A protein and the small-molecule ligand that binds it are described below.
Small molecule (SMILES): CC(=O)C(=O)O

Sequence of chain 1.A:
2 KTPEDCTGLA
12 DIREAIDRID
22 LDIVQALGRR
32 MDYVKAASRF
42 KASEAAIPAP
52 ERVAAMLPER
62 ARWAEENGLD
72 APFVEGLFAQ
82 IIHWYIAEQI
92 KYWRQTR

Sequence of chain 1.B:
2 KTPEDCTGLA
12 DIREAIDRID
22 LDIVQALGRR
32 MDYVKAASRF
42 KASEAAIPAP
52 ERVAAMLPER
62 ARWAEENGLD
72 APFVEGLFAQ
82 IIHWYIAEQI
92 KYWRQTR

Binding-site contacts:
Ligand atom C contacts residue ARG14 of chain 1.B at 3.4 Å.
Ligand atom OXT contacts residue ARG14 of chain 1.B at 2.5 Å (salt-bridge).
Ligand atom OXT contacts residue LEU10 of chain 1.B at 4.0 Å.
Ligand atom CB contacts residue VAL35 of chain 1.A at 4.5 Å (hydrophobic).
Ligand atom CB contacts residue GLN90 of chain 1.A at 4.1 Å.
Ligand atom O3 contacts residue ALA38 of chain 1.A at 3.7 Å.
Ligand atom OXT contacts residue SAL1 of chain 1.C at 3.8 Å.
Ligand atom CB contacts residue ALA38 of chain 1.A at 3.8 Å (hydrophobic).
Ligand atom O contacts residue ARG53 of chain 1.A at 3.7 Å.
Ligand atom OXT contacts residue ALA50 of chain 1.A at 4.1 Å.
Ligand atom O3 contacts residue SAL1 of chain 1.C at 3.1 Å.
Ligand atom O3 contacts residue LYS42 of chain 1.A at 3.1 Å.
Ligand atom CA contacts residue ALA38 of chain 1.A at 3.9 Å (hydrophobic).
Ligand atom CA contacts residue LEU10 of chain 1.B at 4.4 Å (hydrophobic).
Ligand atom C contacts residue LEU10 of chain 1.B at 4.1 Å (hydrophobic).
Ligand atom OXT contacts residue LYS42 of chain 1.A at 2.6 Å (salt-bridge).
Ligand atom CA contacts residue SAL1 of chain 1.C at 3.5 Å.
Ligand atom CA contacts residue LYS42 of chain 1.A at 3.9 Å.
Ligand atom O contacts residue SAL1 of chain 1.C at 4.0 Å.
Ligand atom C contacts residue ARG53 of chain 1.A at 4.5 Å.
Ligand atom OXT contacts residue ARG53 of chain 1.A at 4.4 Å.
Ligand atom CA contacts residue GLN90 of chain 1.A at 4.0 Å.
Ligand atom O3 contacts residue ILE48 of chain 1.A at 4.2 Å.
Ligand atom CB contacts residue ILE13 of chain 1.B at 4.2 Å (hydrophobic).
Ligand atom CB contacts residue SAL1 of chain 1.C at 3.5 Å.
Ligand atom C contacts residue SAL1 of chain 1.C at 3.7 Å.
Ligand atom C contacts residue LYS42 of chain 1.A at 3.6 Å.
Ligand atom O contacts residue ARG14 of chain 1.B at 2.7 Å (salt-bridge).
Ligand atom O3 contacts residue GLN90 of chain 1.A at 3.0 Å (h-bond).
Ligand atom CB contacts residue ILE17 of chain 1.B at 3.7 Å (hydrophobic).